Binding-site contacts:
Ligand atom O2B contacts residue GLY14 of chain 1.A at 3.5 Å (h-bond).
Ligand atom PG contacts residue MG1 of chain 1.D at 3.3 Å.
Ligand atom N3B contacts residue GLY14 of chain 1.A at 3.0 Å (h-bond).
Ligand atom O3' contacts residue GLU32 of chain 1.A at 3.6 Å (salt-bridge).
Ligand atom O6 contacts residue ASN117 of chain 1.A at 3.5 Å (h-bond).
Ligand atom O1B contacts residue LYS17 of chain 1.A at 3.5 Å (salt-bridge).
Ligand atom O2B contacts residue LYS17 of chain 1.A at 2.6 Å (salt-bridge).
Ligand atom N9 contacts residue LYS118 of chain 1.A at 3.4 Å.
Ligand atom O6 contacts residue ASP120 of chain 1.A at 3.3 Å (salt-bridge).
Ligand atom O6 contacts residue ALA147 of chain 1.A at 2.8 Å (h-bond).
Ligand atom O2G contacts residue THR36 of chain 1.A at 2.9 Å (h-bond).
Ligand atom O2G contacts residue MG1 of chain 1.D at 2.1 Å.
Ligand atom O2A contacts residue GLY16 of chain 1.A at 3.4 Å.
Ligand atom O3G contacts residue PRO35 of chain 1.A at 3.3 Å.
Ligand atom O2B contacts residue VAL15 of chain 1.A at 3.2 Å (h-bond).
Ligand atom O6 contacts residue LYS118 of chain 1.A at 3.5 Å.
Ligand atom PB contacts residue MG1 of chain 1.D at 3.3 Å.
Ligand atom O4' contacts residue LYS118 of chain 1.A at 3.0 Å (salt-bridge).
Ligand atom O1B contacts residue MG1 of chain 1.D at 2.1 Å.
Ligand atom O6 contacts residue LYS148 of chain 1.A at 3.5 Å (salt-bridge).
Ligand atom O1G contacts residue GLY61 of chain 1.A at 3.0 Å (h-bond).
Ligand atom O2A contacts residue SER18 of chain 1.A at 3.3 Å (h-bond).
Ligand atom C3' contacts residue GLU32 of chain 1.A at 3.3 Å.
Ligand atom O3A contacts residue GLY16 of chain 1.A at 3.1 Å (h-bond).
Ligand atom O1G contacts residue LYS17 of chain 1.A at 2.8 Å (salt-bridge).
Ligand atom N7 contacts residue ASN117 of chain 1.A at 3.0 Å (h-bond).
Ligand atom C6 contacts residue ASP120 of chain 1.A at 3.5 Å.
Ligand atom O2' contacts residue VAL30 of chain 1.A at 3.0 Å (h-bond).
Ligand atom O2B contacts residue GLY16 of chain 1.A at 3.0 Å (h-bond).
Ligand atom O6 contacts residue SER146 of chain 1.A at 3.5 Å.
Ligand atom O2A contacts residue ALA19 of chain 1.A at 2.6 Å (h-bond).
Ligand atom O2' contacts residue ASP31 of chain 1.A at 3.2 Å.
Ligand atom C8 contacts residue LYS118 of chain 1.A at 3.6 Å.
Ligand atom N2 contacts residue ASP120 of chain 1.A at 2.9 Å (salt-bridge).
Ligand atom C8 contacts residue ALA19 of chain 1.A at 3.5 Å (hydrophobic).
Ligand atom N3B contacts residue MG1 of chain 1.D at 3.5 Å.
Ligand atom N1 contacts residue ASP120 of chain 1.A at 2.7 Å (salt-bridge).
Ligand atom O1B contacts residue SER18 of chain 1.A at 2.9 Å (h-bond).
Ligand atom PB contacts residue LYS17 of chain 1.A at 3.5 Å.
Ligand atom O1G contacts residue GLY13 of chain 1.A at 3.5 Å.

A protein and the small-molecule ligand that binds it are described below.
Small molecule (SMILES): Nc1nc2c(ncn2[C@@H]2O[C@H](CO[P](=O)(O)O[P](=O)(O)NP(=O)(O)O)[C@@H](O)[C@H]2O)c(=O)[nH]1

Sequence of chain 1.A:
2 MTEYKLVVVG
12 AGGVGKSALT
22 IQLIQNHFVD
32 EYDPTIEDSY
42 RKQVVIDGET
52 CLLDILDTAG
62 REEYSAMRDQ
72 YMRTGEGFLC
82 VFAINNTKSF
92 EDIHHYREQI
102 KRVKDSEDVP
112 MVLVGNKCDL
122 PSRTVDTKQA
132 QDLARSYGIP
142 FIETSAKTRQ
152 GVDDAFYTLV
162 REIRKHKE